Sequence of chain 1.B:
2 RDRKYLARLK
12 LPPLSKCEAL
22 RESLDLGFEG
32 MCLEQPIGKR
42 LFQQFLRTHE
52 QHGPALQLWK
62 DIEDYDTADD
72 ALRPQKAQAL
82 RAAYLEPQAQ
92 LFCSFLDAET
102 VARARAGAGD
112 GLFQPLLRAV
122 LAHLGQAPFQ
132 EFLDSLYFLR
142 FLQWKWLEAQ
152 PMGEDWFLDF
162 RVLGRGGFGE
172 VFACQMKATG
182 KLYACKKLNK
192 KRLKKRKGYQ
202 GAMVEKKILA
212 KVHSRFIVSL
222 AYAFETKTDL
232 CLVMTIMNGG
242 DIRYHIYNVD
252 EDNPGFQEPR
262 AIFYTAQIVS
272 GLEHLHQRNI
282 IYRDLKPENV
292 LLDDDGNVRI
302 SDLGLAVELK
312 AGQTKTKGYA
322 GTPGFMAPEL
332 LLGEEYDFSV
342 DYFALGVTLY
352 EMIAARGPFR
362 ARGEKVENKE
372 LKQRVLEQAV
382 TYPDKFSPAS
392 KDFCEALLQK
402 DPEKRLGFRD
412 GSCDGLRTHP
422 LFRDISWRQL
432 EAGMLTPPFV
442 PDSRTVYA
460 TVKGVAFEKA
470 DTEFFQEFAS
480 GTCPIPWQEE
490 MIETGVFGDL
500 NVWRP

The small molecule below binds the protein below.
Small molecule (SMILES): Fc1ccc([C@@H]2CCNC[C@H]2COc2ccc3c(c2)OCO3)cc1

Binding-site contacts:
Ligand atom CAC contacts residue ARG166 of chain 1.B at 3.7 Å.
Ligand atom CAU contacts residue VAL172 of chain 1.B at 3.8 Å (hydrophobic).
Ligand atom CAU contacts residue LEU292 of chain 1.B at 3.9 Å (hydrophobic).
Ligand atom CAH contacts residue VAL172 of chain 1.B at 3.9 Å (hydrophobic).
Ligand atom CAF contacts residue GLY165 of chain 1.B at 3.7 Å.
Ligand atom CAG contacts residue VAL172 of chain 1.B at 3.8 Å (hydrophobic).
Ligand atom CAC contacts residue GLY167 of chain 1.B at 3.4 Å.
Ligand atom CAH contacts residue LEU292 of chain 1.B at 3.5 Å (hydrophobic).
Ligand atom CAF contacts residue GLY167 of chain 1.B at 3.7 Å.
Ligand atom CAS contacts residue VAL172 of chain 1.B at 3.8 Å (hydrophobic).
Ligand atom CAU contacts residue MET238 of chain 1.B at 4.0 Å (hydrophobic).
Ligand atom CAV contacts residue LEU292 of chain 1.B at 3.4 Å (hydrophobic).
Ligand atom CAF contacts residue ARG166 of chain 1.B at 3.6 Å.
Ligand atom FAA contacts residue GLU171 of chain 1.B at 4.0 Å.
Ligand atom CAR contacts residue GLY170 of chain 1.B at 3.8 Å.
Ligand atom NAN contacts residue ASP242 of chain 1.B at 2.8 Å (salt-bridge).
Ligand atom OAP contacts residue ALA185 of chain 1.B at 3.2 Å.
Ligand atom CAL contacts residue MET235 of chain 1.B at 3.9 Å (hydrophobic).
Ligand atom CAK contacts residue ASP242 of chain 1.B at 3.5 Å.
Ligand atom CAL contacts residue ALA185 of chain 1.B at 3.4 Å (hydrophobic).
Ligand atom CAL contacts residue THR236 of chain 1.B at 3.1 Å.
Ligand atom FAA contacts residue LYS187 of chain 1.B at 4.0 Å.
Ligand atom OAQ contacts residue LEU292 of chain 1.B at 3.7 Å.
Ligand atom CAJ contacts residue ARG166 of chain 1.B at 3.8 Å.
Ligand atom CAL contacts residue MET238 of chain 1.B at 3.9 Å (hydrophobic).
Ligand atom CAG contacts residue LEU164 of chain 1.B at 4.0 Å (hydrophobic).
Ligand atom CAC contacts residue VAL172 of chain 1.B at 3.6 Å (hydrophobic).
Ligand atom CAF contacts residue VAL172 of chain 1.B at 3.9 Å (hydrophobic).
Ligand atom CAV contacts residue VAL172 of chain 1.B at 4.0 Å (hydrophobic).
Ligand atom CAC contacts residue GLY165 of chain 1.B at 4.0 Å.
Ligand atom OAP contacts residue MET238 of chain 1.B at 3.3 Å (h-bond).
Ligand atom CAK contacts residue GLU289 of chain 1.B at 3.5 Å.
Ligand atom OAP contacts residue THR236 of chain 1.B at 3.6 Å.
Ligand atom OAQ contacts residue MET235 of chain 1.B at 3.8 Å.
Ligand atom FAA contacts residue GLY170 of chain 1.B at 3.4 Å.
Ligand atom CAG contacts residue MET238 of chain 1.B at 3.6 Å (hydrophobic).
Ligand atom CAC contacts residue GLY170 of chain 1.B at 3.5 Å.
Ligand atom CAR contacts residue GLY167 of chain 1.B at 3.9 Å.
Ligand atom NAN contacts residue GLU289 of chain 1.B at 3.5 Å (salt-bridge).
Ligand atom CAI contacts residue ASP242 of chain 1.B at 3.7 Å.